Sequence of chain 1.B:
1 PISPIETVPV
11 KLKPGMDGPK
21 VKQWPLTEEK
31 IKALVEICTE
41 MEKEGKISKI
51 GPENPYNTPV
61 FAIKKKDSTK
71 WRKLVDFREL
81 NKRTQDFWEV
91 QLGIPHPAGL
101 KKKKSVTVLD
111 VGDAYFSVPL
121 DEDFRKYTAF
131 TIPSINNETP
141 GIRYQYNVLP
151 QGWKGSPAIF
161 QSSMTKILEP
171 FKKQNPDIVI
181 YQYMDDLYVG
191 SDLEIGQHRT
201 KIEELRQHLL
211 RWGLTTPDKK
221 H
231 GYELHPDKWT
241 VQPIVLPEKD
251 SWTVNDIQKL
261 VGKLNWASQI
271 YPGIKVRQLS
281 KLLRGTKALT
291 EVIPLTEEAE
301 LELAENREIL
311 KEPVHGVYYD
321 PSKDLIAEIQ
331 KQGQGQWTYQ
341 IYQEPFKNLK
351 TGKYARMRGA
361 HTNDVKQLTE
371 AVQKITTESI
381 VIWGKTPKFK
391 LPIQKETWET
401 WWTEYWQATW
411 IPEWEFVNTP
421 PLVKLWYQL

The protein below binds the small molecule below.
Small molecule (SMILES): OC[C@H]1O[C@@](CO)(O[C@H]2O[C@H](CO)[C@@H](O)[C@H](O)[C@H]2O)[C@@H](O)[C@@H]1O

Binding-site contacts:
Ligand atom C1 contacts residue ASP76 of chain 1.B at 4.0 Å.
Ligand atom C3 contacts residue GLU79 of chain 1.B at 3.3 Å.
Ligand atom O4 contacts residue GLU399 of chain 1.B at 4.2 Å.
Ligand atom O1 contacts residue LYS22 of chain 1.B at 4.1 Å.
Ligand atom O6 contacts residue TRP414 of chain 1.B at 3.0 Å (h-bond).
Ligand atom C2 contacts residue ARG78 of chain 1.B at 3.8 Å.
Ligand atom C5 contacts residue GLU399 of chain 1.B at 3.2 Å.
Ligand atom C5 contacts residue ARG78 of chain 1.B at 4.0 Å.
Ligand atom O3 contacts residue ARG78 of chain 1.B at 4.2 Å.
Ligand atom O5 contacts residue ARG78 of chain 1.B at 3.0 Å.
Ligand atom C3 contacts residue LYS82 of chain 1.B at 3.9 Å.
Ligand atom O5 contacts residue GLU399 of chain 1.B at 4.1 Å.
Ligand atom O3 contacts residue GLU413 of chain 1.B at 4.1 Å.
Ligand atom C5 contacts residue GLU413 of chain 1.B at 4.3 Å.
Ligand atom O4 contacts residue GLU413 of chain 1.B at 2.6 Å (salt-bridge).
Ligand atom C4 contacts residue LYS82 of chain 1.B at 4.0 Å.
Ligand atom O6 contacts residue TRP414 of chain 1.B at 2.9 Å (h-bond).
Ligand atom C4 contacts residue GLU399 of chain 1.B at 4.3 Å.
Ligand atom O4 contacts residue LYS395 of chain 1.B at 4.2 Å.
Ligand atom C6 contacts residue TRP414 of chain 1.B at 3.5 Å (hydrophobic).
Ligand atom O5 contacts residue ARG78 of chain 1.B at 4.1 Å.
Ligand atom O2 contacts residue ARG78 of chain 1.B at 4.2 Å.
Ligand atom O1 contacts residue VAL21 of chain 1.B at 3.9 Å.
Ligand atom O3 contacts residue GLU79 of chain 1.B at 2.7 Å (salt-bridge).
Ligand atom C6 contacts residue ARG78 of chain 1.B at 3.5 Å.
Ligand atom O6 contacts residue GLU413 of chain 1.B at 3.6 Å.
Ligand atom O4 contacts residue LYS82 of chain 1.B at 3.3 Å (salt-bridge).
Ligand atom C1 contacts residue VAL21 of chain 1.B at 3.5 Å (hydrophobic).
Ligand atom C6 contacts residue GLU413 of chain 1.B at 4.1 Å.
Ligand atom C4 contacts residue GLU413 of chain 1.B at 3.2 Å.
Ligand atom C1 contacts residue TRP24 of chain 1.B at 3.9 Å (hydrophobic).
Ligand atom C3 contacts residue GLU413 of chain 1.B at 4.3 Å.
Ligand atom O3 contacts residue LYS82 of chain 1.B at 2.9 Å (salt-bridge).
Ligand atom C1 contacts residue ARG78 of chain 1.B at 3.6 Å.
Ligand atom C6 contacts residue GLU399 of chain 1.B at 3.0 Å.
Ligand atom O1 contacts residue TRP24 of chain 1.B at 3.1 Å (h-bond).
Ligand atom C2 contacts residue GLU79 of chain 1.B at 3.6 Å.
Ligand atom O6 contacts residue GLU399 of chain 1.B at 2.7 Å (salt-bridge).
Ligand atom O2 contacts residue GLU79 of chain 1.B at 2.7 Å (salt-bridge).
Ligand atom C6 contacts residue TRP414 of chain 1.B at 3.6 Å (hydrophobic).